Sequence of chain 1.C:
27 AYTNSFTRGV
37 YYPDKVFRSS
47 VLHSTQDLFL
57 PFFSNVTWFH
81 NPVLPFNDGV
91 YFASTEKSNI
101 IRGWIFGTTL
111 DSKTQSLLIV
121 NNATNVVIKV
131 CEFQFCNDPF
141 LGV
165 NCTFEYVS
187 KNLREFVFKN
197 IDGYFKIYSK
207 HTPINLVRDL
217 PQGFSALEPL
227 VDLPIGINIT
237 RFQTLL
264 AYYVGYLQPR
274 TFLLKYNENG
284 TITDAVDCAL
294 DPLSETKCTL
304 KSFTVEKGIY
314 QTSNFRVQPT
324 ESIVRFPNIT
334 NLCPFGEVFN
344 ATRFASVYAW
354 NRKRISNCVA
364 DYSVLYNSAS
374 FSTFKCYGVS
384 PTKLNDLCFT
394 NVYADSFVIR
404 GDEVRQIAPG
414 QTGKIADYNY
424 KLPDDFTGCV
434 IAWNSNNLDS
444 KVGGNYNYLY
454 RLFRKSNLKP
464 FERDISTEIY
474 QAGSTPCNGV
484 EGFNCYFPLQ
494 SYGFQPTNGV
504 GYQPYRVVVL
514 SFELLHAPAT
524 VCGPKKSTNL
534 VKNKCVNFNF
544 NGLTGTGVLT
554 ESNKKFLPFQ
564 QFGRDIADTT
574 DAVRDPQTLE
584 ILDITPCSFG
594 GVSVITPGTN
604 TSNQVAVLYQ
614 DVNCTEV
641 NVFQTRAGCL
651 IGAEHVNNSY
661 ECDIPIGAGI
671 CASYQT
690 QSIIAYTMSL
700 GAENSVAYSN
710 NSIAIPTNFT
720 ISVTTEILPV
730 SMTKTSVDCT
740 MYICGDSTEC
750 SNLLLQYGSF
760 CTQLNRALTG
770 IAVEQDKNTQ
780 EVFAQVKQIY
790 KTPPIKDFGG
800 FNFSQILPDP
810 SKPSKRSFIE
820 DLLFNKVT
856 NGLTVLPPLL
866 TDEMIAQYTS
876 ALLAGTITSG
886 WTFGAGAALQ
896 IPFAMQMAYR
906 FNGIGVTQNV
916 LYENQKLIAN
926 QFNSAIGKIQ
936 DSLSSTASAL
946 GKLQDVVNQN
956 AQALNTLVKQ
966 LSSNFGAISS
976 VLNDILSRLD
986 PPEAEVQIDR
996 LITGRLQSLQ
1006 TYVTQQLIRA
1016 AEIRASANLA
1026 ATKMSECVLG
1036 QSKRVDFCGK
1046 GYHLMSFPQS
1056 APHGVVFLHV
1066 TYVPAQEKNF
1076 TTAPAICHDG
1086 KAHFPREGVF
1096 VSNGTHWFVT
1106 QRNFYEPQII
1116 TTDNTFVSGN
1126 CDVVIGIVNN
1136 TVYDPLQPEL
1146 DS

Binding-site contacts:
Ligand atom C8 contacts residue PHE342 of chain 1.C at 4.5 Å (hydrophobic).
Ligand atom C1 contacts residue ASN343 of chain 1.C at 1.4 Å.
Ligand atom C7 contacts residue GLY339 of chain 1.C at 4.5 Å.
Ligand atom C4 contacts residue ASN343 of chain 1.C at 4.3 Å.
Ligand atom N2 contacts residue ASN343 of chain 1.C at 2.9 Å (h-bond).
Ligand atom C8 contacts residue PHE338 of chain 1.C at 4.1 Å (hydrophobic).
Ligand atom O3 contacts residue VAL367 of chain 1.C at 4.0 Å.
Ligand atom C5 contacts residue ASN343 of chain 1.C at 3.7 Å.
Ligand atom O7 contacts residue VAL367 of chain 1.C at 3.7 Å.
Ligand atom C3 contacts residue ASN343 of chain 1.C at 3.8 Å.
Ligand atom C8 contacts residue VAL367 of chain 1.C at 3.9 Å (hydrophobic).
Ligand atom C8 contacts residue LEU368 of chain 1.C at 4.2 Å (hydrophobic).
Ligand atom O5 contacts residue ASN343 of chain 1.C at 2.4 Å (h-bond).
Ligand atom O6 contacts residue ASN343 of chain 1.C at 4.5 Å.
Ligand atom C7 contacts residue VAL367 of chain 1.C at 3.9 Å (hydrophobic).
Ligand atom C7 contacts residue ASN343 of chain 1.C at 4.0 Å.
Ligand atom C2 contacts residue ASN343 of chain 1.C at 2.5 Å.
Ligand atom C8 contacts residue GLY339 of chain 1.C at 4.1 Å.

This small molecule binds to this protein.
Small molecule (SMILES): CC(=O)N[C@@H]1[C@@H](O)[C@H](O)[C@@H](CO)O[C@H]1O